Binding-site contacts:
Ligand atom N30 contacts residue ALA61 of chain 1.A at 3.6 Å.
Ligand atom C20 contacts residue GOL1 of chain 1.K at 3.4 Å.
Ligand atom F34 contacts residue THR47 of chain 1.A at 3.5 Å.
Ligand atom C6 contacts residue LYS63 of chain 1.A at 3.6 Å.
Ligand atom O32 contacts residue THR174 of chain 1.A at 2.9 Å (h-bond).
Ligand atom C9 contacts residue LEU164 of chain 1.A at 3.3 Å (hydrophobic).
Ligand atom C10 contacts residue LEU164 of chain 1.A at 3.6 Å (hydrophobic).
Ligand atom N30 contacts residue SER112 of chain 1.A at 3.0 Å (h-bond).
Ligand atom F34 contacts residue SER46 of chain 1.A at 3.5 Å.
Ligand atom C19 contacts residue ASP175 of chain 1.A at 3.4 Å.
Ligand atom F34 contacts residue VAL48 of chain 1.A at 3.1 Å.
Ligand atom F34 contacts residue GLY41 of chain 1.A at 3.0 Å.
Ligand atom C5 contacts residue LYS63 of chain 1.A at 3.5 Å.
Ligand atom C1 contacts residue GOL1 of chain 1.K at 3.7 Å.
Ligand atom C16 contacts residue ALA61 of chain 1.A at 3.6 Å (hydrophobic).
Ligand atom C18 contacts residue GOL1 of chain 1.K at 3.5 Å.
Ligand atom O32 contacts residue LEU111 of chain 1.A at 3.5 Å.
Ligand atom C22 contacts residue LEU40 of chain 1.A at 3.4 Å (hydrophobic).
Ligand atom C14 contacts residue LEU164 of chain 1.A at 3.7 Å (hydrophobic).
Ligand atom N25 contacts residue LYS63 of chain 1.A at 2.7 Å (salt-bridge).
Ligand atom N27 contacts residue SER112 of chain 1.A at 3.6 Å.
Ligand atom C18 contacts residue GLU161 of chain 1.A at 3.6 Å.
Ligand atom C12 contacts residue GLY43 of chain 1.A at 3.4 Å.
Ligand atom C13 contacts residue THR174 of chain 1.A at 3.5 Å.
Ligand atom N27 contacts residue ALA61 of chain 1.A at 3.6 Å.
Ligand atom C16 contacts residue LEU164 of chain 1.A at 3.4 Å (hydrophobic).
Ligand atom C3 contacts residue GLY43 of chain 1.A at 3.4 Å.
Ligand atom N28 contacts residue THR174 of chain 1.A at 3.5 Å.
Ligand atom C8 contacts residue ALA114 of chain 1.A at 3.4 Å (hydrophobic).
Ligand atom C6 contacts residue ASP175 of chain 1.A at 3.5 Å.
Ligand atom C23 contacts residue GLU118 of chain 1.A at 3.5 Å.
Ligand atom C21 contacts residue ASP175 of chain 1.A at 3.5 Å.
Ligand atom C3 contacts residue SER46 of chain 1.A at 3.3 Å.
Ligand atom C5 contacts residue THR174 of chain 1.A at 3.4 Å.
Ligand atom F34 contacts residue GLY43 of chain 1.A at 3.3 Å.
Ligand atom F34 contacts residue GLU42 of chain 1.A at 3.5 Å.
Ligand atom N27 contacts residue ALA114 of chain 1.A at 3.0 Å (h-bond).
Ligand atom O33 contacts residue GLU161 of chain 1.A at 3.3 Å.
Ligand atom C12 contacts residue GLU42 of chain 1.A at 3.6 Å.
Ligand atom C17 contacts residue THR174 of chain 1.A at 3.6 Å.

Sequence of chain 1.A:
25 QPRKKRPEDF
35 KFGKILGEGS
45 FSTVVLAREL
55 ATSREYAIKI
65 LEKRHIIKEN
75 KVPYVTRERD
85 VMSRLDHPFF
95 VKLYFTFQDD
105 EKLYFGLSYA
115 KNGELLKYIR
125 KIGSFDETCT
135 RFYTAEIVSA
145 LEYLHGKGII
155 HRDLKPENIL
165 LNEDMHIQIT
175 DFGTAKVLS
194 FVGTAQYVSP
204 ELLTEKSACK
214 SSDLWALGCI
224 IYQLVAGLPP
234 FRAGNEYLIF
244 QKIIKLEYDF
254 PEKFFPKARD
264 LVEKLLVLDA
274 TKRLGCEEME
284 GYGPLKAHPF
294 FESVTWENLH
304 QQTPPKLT

A protein and the small-molecule ligand that binds it are described below.
Small molecule (SMILES): CC(C)n1cc(C(=O)c2cncc(N[C@@H]3COC[C@@H]3c3ccc(F)cc3)n2)c2c(N)ncnc21